Sequence of chain 1.C:
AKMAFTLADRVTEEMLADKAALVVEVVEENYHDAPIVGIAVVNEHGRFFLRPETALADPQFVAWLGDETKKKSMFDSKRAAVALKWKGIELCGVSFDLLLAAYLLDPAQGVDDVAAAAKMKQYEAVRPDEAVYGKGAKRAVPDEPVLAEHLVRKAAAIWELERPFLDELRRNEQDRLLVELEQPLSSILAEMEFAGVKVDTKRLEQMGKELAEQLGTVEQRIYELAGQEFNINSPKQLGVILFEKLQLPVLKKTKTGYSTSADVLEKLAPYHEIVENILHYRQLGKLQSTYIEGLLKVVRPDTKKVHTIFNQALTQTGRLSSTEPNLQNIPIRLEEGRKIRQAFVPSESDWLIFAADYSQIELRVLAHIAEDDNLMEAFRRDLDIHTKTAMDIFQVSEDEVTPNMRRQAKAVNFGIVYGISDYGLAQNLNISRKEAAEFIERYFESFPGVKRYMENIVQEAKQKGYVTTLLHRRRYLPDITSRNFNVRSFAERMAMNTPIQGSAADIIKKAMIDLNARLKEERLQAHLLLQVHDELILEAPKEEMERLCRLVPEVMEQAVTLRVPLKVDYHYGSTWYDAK

A small-molecule ligand and the protein it binds are described below.
Small molecule (SMILES): OC[C@H]1O[C@@](CO)(O[C@H]2O[C@H](CO)[C@@H](O)[C@H](O)[C@H]2O)[C@@H](O)[C@@H]1O

Binding-site contacts:
Ligand atom O2 contacts residue ILE232 of chain 1.C at 3.1 Å (h-bond).
Ligand atom C1 contacts residue TYR223 of chain 1.C at 3.6 Å (hydrophobic).
Ligand atom C1 contacts residue PHE230 of chain 1.C at 3.4 Å (hydrophobic).
Ligand atom C2 contacts residue TYR223 of chain 1.C at 3.5 Å (hydrophobic).
Ligand atom C1 contacts residue TYR223 of chain 1.C at 3.6 Å (hydrophobic).
Ligand atom C2 contacts residue ASN231 of chain 1.C at 4.5 Å.
Ligand atom O3 contacts residue ASN233 of chain 1.C at 2.7 Å (h-bond).
Ligand atom C2 contacts residue GLU219 of chain 1.C at 3.9 Å.
Ligand atom O3 contacts residue ASN231 of chain 1.C at 2.8 Å (h-bond).
Ligand atom C1 contacts residue GLU219 of chain 1.C at 3.8 Å.
Ligand atom O2 contacts residue PHE230 of chain 1.C at 3.2 Å (h-bond).
Ligand atom C3 contacts residue ASN231 of chain 1.C at 3.5 Å.
Ligand atom C2 contacts residue ILE232 of chain 1.C at 4.2 Å (hydrophobic).
Ligand atom C4 contacts residue ASN233 of chain 1.C at 3.3 Å.
Ligand atom C2 contacts residue ASN231 of chain 1.C at 4.4 Å.
Ligand atom O4 contacts residue ASN231 of chain 1.C at 4.2 Å.
Ligand atom O1 contacts residue ASN231 of chain 1.C at 4.3 Å.
Ligand atom C3 contacts residue ILE232 of chain 1.C at 4.1 Å (hydrophobic).
Ligand atom C3 contacts residue TYR281 of chain 1.C at 3.4 Å (hydrophobic).
Ligand atom C2 contacts residue TYR223 of chain 1.C at 4.4 Å (hydrophobic).
Ligand atom O2 contacts residue TYR223 of chain 1.C at 4.2 Å.
Ligand atom C3 contacts residue ASN231 of chain 1.C at 4.1 Å.
Ligand atom O3 contacts residue TYR281 of chain 1.C at 2.7 Å (h-bond).
Ligand atom O1 contacts residue PHE230 of chain 1.C at 4.0 Å.
Ligand atom O2 contacts residue ASN231 of chain 1.C at 3.6 Å.
Ligand atom O3 contacts residue ILE232 of chain 1.C at 3.6 Å (h-bond).
Ligand atom C4 contacts residue ASN231 of chain 1.C at 4.5 Å.
Ligand atom O2 contacts residue TYR281 of chain 1.C at 4.1 Å.
Ligand atom C2 contacts residue TYR281 of chain 1.C at 3.5 Å (hydrophobic).
Ligand atom O2 contacts residue TYR223 of chain 1.C at 2.7 Å (h-bond).
Ligand atom O4 contacts residue ASN233 of chain 1.C at 2.7 Å (h-bond).
Ligand atom O4 contacts residue TYR281 of chain 1.C at 4.4 Å.
Ligand atom O2 contacts residue GLU219 of chain 1.C at 4.1 Å.
Ligand atom O5 contacts residue GLU219 of chain 1.C at 4.3 Å.
Ligand atom C4 contacts residue TYR281 of chain 1.C at 3.6 Å (hydrophobic).
Ligand atom C1 contacts residue ASN231 of chain 1.C at 3.8 Å.
Ligand atom O2 contacts residue ASN231 of chain 1.C at 3.7 Å.
Ligand atom C3 contacts residue ASN233 of chain 1.C at 3.5 Å.
Ligand atom O3 contacts residue ASN231 of chain 1.C at 3.5 Å (h-bond).
Ligand atom O5 contacts residue TYR223 of chain 1.C at 4.5 Å.